A protein and the small-molecule ligand that binds it are described below.
Small molecule (SMILES): CC(=O)N[C@@H]1[C@@H](O)[C@H](O)[C@@H](CO)O[C@H]1O

Sequence of chain 1.G:
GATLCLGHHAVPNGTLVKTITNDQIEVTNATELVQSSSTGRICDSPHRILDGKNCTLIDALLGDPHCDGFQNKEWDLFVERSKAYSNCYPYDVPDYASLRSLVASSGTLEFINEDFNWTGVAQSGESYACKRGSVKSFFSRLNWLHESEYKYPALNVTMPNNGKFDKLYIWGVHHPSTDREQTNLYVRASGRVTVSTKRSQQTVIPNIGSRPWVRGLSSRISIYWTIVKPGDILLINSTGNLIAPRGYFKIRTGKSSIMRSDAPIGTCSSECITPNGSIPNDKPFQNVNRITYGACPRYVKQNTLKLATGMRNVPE

Binding-site contacts:
Ligand atom C1 contacts residue LYS86 of chain 1.G at 4.2 Å.
Ligand atom C6 contacts residue TYR88 of chain 1.G at 4.4 Å (hydrophobic).
Ligand atom C4 contacts residue ASN57 of chain 1.G at 4.2 Å.
Ligand atom C7 contacts residue ASN57 of chain 1.G at 3.0 Å.
Ligand atom N2 contacts residue ASN57 of chain 1.G at 3.0 Å (h-bond).
Ligand atom O7 contacts residue ASN57 of chain 1.G at 2.6 Å (h-bond).
Ligand atom O5 contacts residue ASN57 of chain 1.G at 2.3 Å (h-bond).
Ligand atom C1 contacts residue ASN57 of chain 1.G at 1.4 Å.
Ligand atom C3 contacts residue ASN57 of chain 1.G at 3.8 Å.
Ligand atom O6 contacts residue TYR88 of chain 1.G at 3.6 Å (h-bond).
Ligand atom C1 contacts residue TYR88 of chain 1.G at 4.5 Å (hydrophobic).
Ligand atom C8 contacts residue ASN57 of chain 1.G at 4.4 Å.
Ligand atom C8 contacts residue LYS56 of chain 1.G at 3.9 Å.
Ligand atom O5 contacts residue TYR88 of chain 1.G at 3.6 Å.
Ligand atom C5 contacts residue ASN57 of chain 1.G at 3.6 Å.
Ligand atom C2 contacts residue ASN57 of chain 1.G at 2.5 Å.